Sequence of chain 1.B:
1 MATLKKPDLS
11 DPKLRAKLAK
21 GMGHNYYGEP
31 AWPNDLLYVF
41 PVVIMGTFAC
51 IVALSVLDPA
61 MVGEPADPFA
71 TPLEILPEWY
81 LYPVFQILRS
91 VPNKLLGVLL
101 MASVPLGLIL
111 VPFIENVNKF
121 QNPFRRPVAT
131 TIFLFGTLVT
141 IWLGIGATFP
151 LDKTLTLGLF

Sequence of chain 1.A:
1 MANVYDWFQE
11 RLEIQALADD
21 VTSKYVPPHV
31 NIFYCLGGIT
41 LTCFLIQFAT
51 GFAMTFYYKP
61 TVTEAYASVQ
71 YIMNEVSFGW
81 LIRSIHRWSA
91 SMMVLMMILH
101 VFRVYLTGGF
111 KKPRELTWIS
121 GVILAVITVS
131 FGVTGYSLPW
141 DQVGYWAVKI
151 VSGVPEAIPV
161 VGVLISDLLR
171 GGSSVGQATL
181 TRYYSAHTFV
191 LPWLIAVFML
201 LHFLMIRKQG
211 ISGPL

Sequence of chain 2.D:
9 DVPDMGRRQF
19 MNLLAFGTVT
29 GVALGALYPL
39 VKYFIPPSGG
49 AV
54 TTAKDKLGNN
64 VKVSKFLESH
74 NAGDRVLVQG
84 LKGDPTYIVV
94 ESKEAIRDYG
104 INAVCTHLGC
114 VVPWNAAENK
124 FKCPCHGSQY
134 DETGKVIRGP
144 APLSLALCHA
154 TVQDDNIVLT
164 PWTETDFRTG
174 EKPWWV

Binding-site contacts:
Ligand atom CAQ contacts residue LEU81 of chain 1.B at 3.7 Å (hydrophobic).
Ligand atom CAN contacts residue PRO77 of chain 1.B at 3.5 Å (hydrophobic).
Ligand atom CAF contacts residue ILE150 of chain 1.A at 3.5 Å (hydrophobic).
Ligand atom OBD contacts residue ALA147 of chain 1.A at 3.3 Å.
Ligand atom CAL contacts residue LEU76 of chain 1.B at 3.6 Å (hydrophobic).
Ligand atom OAK contacts residue ALA147 of chain 1.A at 3.6 Å.
Ligand atom CAJ contacts residue TYR136 of chain 1.A at 3.0 Å (hydrophobic).
Ligand atom CAJ contacts residue ALA147 of chain 1.A at 3.1 Å (hydrophobic).
Ligand atom CAE contacts residue ILE150 of chain 1.A at 3.8 Å (hydrophobic).
Ligand atom CAM contacts residue PRO77 of chain 1.B at 3.0 Å (hydrophobic).
Ligand atom CAG contacts residue ILE150 of chain 1.A at 3.4 Å (hydrophobic).
Ligand atom CAL contacts residue PRO77 of chain 1.B at 3.5 Å (hydrophobic).
Ligand atom CAG contacts residue HIS129 of chain 2.D at 3.4 Å.
Ligand atom OAO contacts residue LEU81 of chain 1.B at 3.7 Å.
Ligand atom CAJ contacts residue LEU76 of chain 1.B at 3.0 Å (hydrophobic).
Ligand atom CAJ contacts residue VAL143 of chain 1.A at 3.6 Å (hydrophobic).
Ligand atom OAK contacts residue LEU76 of chain 1.B at 3.1 Å (h-bond).
Ligand atom OAB contacts residue ILE150 of chain 1.A at 3.6 Å.
Ligand atom CAR contacts residue LEU81 of chain 1.B at 3.1 Å (hydrophobic).
Ligand atom OBD contacts residue PRO77 of chain 1.B at 3.5 Å.
Ligand atom OAC contacts residue PHE85 of chain 1.B at 2.7 Å.
Ligand atom CAA contacts residue CYS128 of chain 2.D at 3.5 Å (hydrophobic).
Ligand atom CAV contacts residue VAL151 of chain 1.A at 3.9 Å (hydrophobic).
Ligand atom CAX contacts residue PRO155 of chain 1.A at 3.3 Å (hydrophobic).
Ligand atom CAD contacts residue LEU76 of chain 1.B at 3.8 Å (hydrophobic).
Ligand atom OAC contacts residue HIS129 of chain 2.D at 2.2 Å (h-bond).
Ligand atom OAC contacts residue ILE150 of chain 1.A at 3.8 Å.
Ligand atom CAH contacts residue ILE150 of chain 1.A at 3.7 Å (hydrophobic).
Ligand atom CAG contacts residue PHE85 of chain 1.B at 3.3 Å (hydrophobic).
Ligand atom CAN contacts residue ILE150 of chain 1.A at 3.9 Å (hydrophobic).
Ligand atom OAB contacts residue PHE85 of chain 1.B at 3.3 Å.
Ligand atom OAK contacts residue PRO77 of chain 1.B at 3.8 Å.
Ligand atom CAD contacts residue PRO77 of chain 1.B at 3.6 Å (hydrophobic).
Ligand atom CAI contacts residue LEU88 of chain 1.B at 3.0 Å (hydrophobic).
Ligand atom CAA contacts residue HIS129 of chain 2.D at 3.4 Å.
Ligand atom CAA contacts residue ILE150 of chain 1.A at 2.6 Å (hydrophobic).
Ligand atom CAS contacts residue LEU81 of chain 1.B at 3.7 Å (hydrophobic).
Ligand atom CAJ contacts residue PRO77 of chain 1.B at 3.5 Å (hydrophobic).
Ligand atom OAB contacts residue HIS129 of chain 2.D at 3.3 Å (h-bond).
Ligand atom OAK contacts residue ILE75 of chain 1.B at 3.5 Å.

The protein below binds the small molecule below.
Small molecule (SMILES): CCCCCCCCCCCCCc1oc2c(O)c(OC)cc(OC)c2c(=O)c1C